Sequence of chain 1.A:
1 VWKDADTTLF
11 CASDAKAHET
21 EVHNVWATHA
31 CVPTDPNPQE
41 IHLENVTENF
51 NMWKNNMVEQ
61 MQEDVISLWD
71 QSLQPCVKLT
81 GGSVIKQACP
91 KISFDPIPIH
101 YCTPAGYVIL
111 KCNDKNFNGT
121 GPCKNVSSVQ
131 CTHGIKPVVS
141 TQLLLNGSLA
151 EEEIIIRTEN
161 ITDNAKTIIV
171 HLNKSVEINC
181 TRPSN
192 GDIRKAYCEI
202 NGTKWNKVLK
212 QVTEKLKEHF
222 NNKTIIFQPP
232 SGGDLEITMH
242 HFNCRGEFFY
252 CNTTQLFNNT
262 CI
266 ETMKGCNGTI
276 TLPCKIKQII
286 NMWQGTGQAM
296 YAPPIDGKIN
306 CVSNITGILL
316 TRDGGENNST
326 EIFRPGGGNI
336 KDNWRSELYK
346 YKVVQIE

Binding-site contacts:
Ligand atom O6 contacts residue ILE154 of chain 1.A at 3.5 Å (h-bond).
Ligand atom O6 contacts residue GLU153 of chain 1.A at 3.6 Å.
Ligand atom O7 contacts residue ASN173 of chain 1.A at 3.4 Å (h-bond).
Ligand atom C1 contacts residue ILE154 of chain 1.A at 4.0 Å (hydrophobic).
Ligand atom C5 contacts residue GLN212 of chain 1.A at 4.3 Å.
Ligand atom C6 contacts residue ILE154 of chain 1.A at 4.2 Å (hydrophobic).
Ligand atom O5 contacts residue GLU152 of chain 1.A at 4.0 Å.
Ligand atom O5 contacts residue GLU153 of chain 1.A at 3.3 Å.
Ligand atom C4 contacts residue ASN173 of chain 1.A at 4.1 Å.
Ligand atom O4 contacts residue GLN212 of chain 1.A at 4.1 Å.
Ligand atom C1 contacts residue GLN212 of chain 1.A at 4.5 Å.
Ligand atom C2 contacts residue ASN173 of chain 1.A at 2.3 Å.
Ligand atom C7 contacts residue ASN173 of chain 1.A at 3.4 Å.
Ligand atom C5 contacts residue ILE154 of chain 1.A at 4.3 Å (hydrophobic).
Ligand atom C7 contacts residue GLU152 of chain 1.A at 4.5 Å.
Ligand atom C6 contacts residue GLU153 of chain 1.A at 3.6 Å.
Ligand atom O3 contacts residue GLN212 of chain 1.A at 4.4 Å.
Ligand atom C4 contacts residue GLN212 of chain 1.A at 4.3 Å.
Ligand atom O5 contacts residue ASN173 of chain 1.A at 2.4 Å (h-bond).
Ligand atom O5 contacts residue ILE154 of chain 1.A at 3.2 Å (h-bond).
Ligand atom C2 contacts residue GLU152 of chain 1.A at 4.0 Å.
Ligand atom C5 contacts residue ASN173 of chain 1.A at 3.7 Å.
Ligand atom O7 contacts residue GLU152 of chain 1.A at 3.7 Å.
Ligand atom C3 contacts residue ASN173 of chain 1.A at 3.7 Å.
Ligand atom C1 contacts residue GLU153 of chain 1.A at 4.0 Å.
Ligand atom C1 contacts residue GLU152 of chain 1.A at 3.7 Å.
Ligand atom C5 contacts residue GLU153 of chain 1.A at 4.2 Å.
Ligand atom N2 contacts residue ASN173 of chain 1.A at 2.9 Å (h-bond).
Ligand atom C1 contacts residue ASN173 of chain 1.A at 1.4 Å.
Ligand atom O6 contacts residue LYS216 of chain 1.A at 3.5 Å.
Ligand atom C3 contacts residue GLN212 of chain 1.A at 3.8 Å.

This small molecule binds to this protein.
Small molecule (SMILES): CC(=O)N[C@@H]1[C@@H](O)[C@H](O)[C@@H](CO)O[C@H]1O